Binding-site contacts:
Ligand atom C8 contacts residue ASN277 of chain 1.C at 4.5 Å.
Ligand atom C1 contacts residue ASN290 of chain 1.C at 4.1 Å.
Ligand atom N2 contacts residue ASN277 of chain 1.C at 3.1 Å (h-bond).
Ligand atom C2 contacts residue ASN277 of chain 1.C at 2.5 Å.
Ligand atom C1 contacts residue VAL289 of chain 1.C at 3.6 Å (hydrophobic).
Ligand atom N2 contacts residue VAL289 of chain 1.C at 3.6 Å (h-bond).
Ligand atom C8 contacts residue VAL289 of chain 1.C at 4.3 Å (hydrophobic).
Ligand atom C4 contacts residue ASN277 of chain 1.C at 4.2 Å.
Ligand atom C2 contacts residue VAL289 of chain 1.C at 3.9 Å (hydrophobic).
Ligand atom O7 contacts residue ASN277 of chain 1.C at 2.9 Å (h-bond).
Ligand atom C6 contacts residue GLU69 of chain 1.D at 4.4 Å.
Ligand atom C3 contacts residue VAL289 of chain 1.C at 4.1 Å (hydrophobic).
Ligand atom C3 contacts residue ASN277 of chain 1.C at 3.8 Å.
Ligand atom C8 contacts residue GLU69 of chain 1.D at 3.5 Å.
Ligand atom C5 contacts residue ASN277 of chain 1.C at 3.6 Å.
Ligand atom C1 contacts residue ASN277 of chain 1.C at 1.4 Å.
Ligand atom C8 contacts residue SER37 of chain 1.C at 3.3 Å.
Ligand atom C6 contacts residue ASN290 of chain 1.C at 4.0 Å.
Ligand atom C5 contacts residue ASN290 of chain 1.C at 3.9 Å.
Ligand atom C7 contacts residue ASN277 of chain 1.C at 3.2 Å.
Ligand atom O5 contacts residue ASN290 of chain 1.C at 3.8 Å.
Ligand atom O5 contacts residue ASN277 of chain 1.C at 2.4 Å (h-bond).
Ligand atom C7 contacts residue VAL289 of chain 1.C at 4.4 Å (hydrophobic).

Sequence of chain 1.C:
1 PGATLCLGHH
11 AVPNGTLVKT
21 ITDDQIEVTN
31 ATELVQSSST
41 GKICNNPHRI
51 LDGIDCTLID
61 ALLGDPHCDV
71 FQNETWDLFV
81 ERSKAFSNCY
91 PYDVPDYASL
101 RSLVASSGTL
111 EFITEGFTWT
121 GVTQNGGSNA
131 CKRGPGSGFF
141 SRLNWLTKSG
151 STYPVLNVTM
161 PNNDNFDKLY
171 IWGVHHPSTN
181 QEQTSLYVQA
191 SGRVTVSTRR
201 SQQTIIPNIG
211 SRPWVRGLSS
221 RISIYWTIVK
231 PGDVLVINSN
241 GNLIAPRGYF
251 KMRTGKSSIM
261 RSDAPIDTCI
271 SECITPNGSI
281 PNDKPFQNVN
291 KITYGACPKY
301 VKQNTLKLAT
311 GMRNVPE

Sequence of chain 1.D:
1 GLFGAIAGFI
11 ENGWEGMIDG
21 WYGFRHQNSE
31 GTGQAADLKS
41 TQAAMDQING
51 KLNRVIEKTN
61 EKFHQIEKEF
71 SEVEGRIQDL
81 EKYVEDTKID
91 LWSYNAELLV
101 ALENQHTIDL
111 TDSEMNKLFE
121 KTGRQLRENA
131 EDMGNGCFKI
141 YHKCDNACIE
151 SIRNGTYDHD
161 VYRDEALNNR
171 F

This protein binds this small molecule.
Small molecule (SMILES): CC(=O)N[C@H]1[C@H](O[C@H]2[C@H](O)[C@@H](NC(C)=O)CO[C@@H]2CO)O[C@H](CO)[C@@H](O)[C@@H]1O